This small molecule binds to this protein.
Small molecule (SMILES): CC(=O)N[C@@H]1[C@@H](O)[C@H](O)[C@@H](CO)O[C@H]1O

Sequence of chain 1.J:
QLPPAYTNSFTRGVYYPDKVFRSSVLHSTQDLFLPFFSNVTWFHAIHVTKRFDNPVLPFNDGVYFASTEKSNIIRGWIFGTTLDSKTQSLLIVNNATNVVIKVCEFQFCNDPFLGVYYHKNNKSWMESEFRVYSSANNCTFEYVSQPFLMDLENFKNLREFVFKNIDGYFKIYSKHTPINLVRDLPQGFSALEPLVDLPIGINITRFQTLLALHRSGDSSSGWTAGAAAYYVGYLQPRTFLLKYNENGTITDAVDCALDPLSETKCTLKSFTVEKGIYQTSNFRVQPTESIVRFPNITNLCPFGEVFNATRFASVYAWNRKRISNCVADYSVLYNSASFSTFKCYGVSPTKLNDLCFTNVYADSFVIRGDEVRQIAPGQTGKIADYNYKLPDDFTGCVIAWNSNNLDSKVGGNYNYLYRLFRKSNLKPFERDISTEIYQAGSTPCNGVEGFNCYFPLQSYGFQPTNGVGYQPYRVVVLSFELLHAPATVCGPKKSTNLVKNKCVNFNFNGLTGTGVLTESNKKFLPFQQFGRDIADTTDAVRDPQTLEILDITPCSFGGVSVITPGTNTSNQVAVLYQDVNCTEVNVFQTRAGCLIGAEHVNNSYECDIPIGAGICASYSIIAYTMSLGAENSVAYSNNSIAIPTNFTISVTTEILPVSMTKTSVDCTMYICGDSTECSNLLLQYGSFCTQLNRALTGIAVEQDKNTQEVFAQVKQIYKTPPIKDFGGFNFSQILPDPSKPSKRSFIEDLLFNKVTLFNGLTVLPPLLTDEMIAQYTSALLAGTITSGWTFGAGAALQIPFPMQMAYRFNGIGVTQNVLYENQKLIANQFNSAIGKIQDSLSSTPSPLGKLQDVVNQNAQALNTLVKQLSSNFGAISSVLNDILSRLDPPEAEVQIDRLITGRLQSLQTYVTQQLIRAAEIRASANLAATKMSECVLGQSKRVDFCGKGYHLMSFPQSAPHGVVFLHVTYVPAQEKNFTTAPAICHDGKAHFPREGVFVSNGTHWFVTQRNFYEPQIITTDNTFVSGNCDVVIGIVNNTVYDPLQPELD

Binding-site contacts:
Ligand atom O5 contacts residue SER803 of chain 1.J at 3.2 Å (h-bond).
Ligand atom O5 contacts residue ASN801 of chain 1.J at 2.2 Å (h-bond).
Ligand atom C7 contacts residue ASN801 of chain 1.J at 3.5 Å.
Ligand atom C1 contacts residue ASN801 of chain 1.J at 1.4 Å.
Ligand atom C6 contacts residue ASN801 of chain 1.J at 4.5 Å.
Ligand atom C6 contacts residue SER803 of chain 1.J at 3.6 Å.
Ligand atom O7 contacts residue ASN801 of chain 1.J at 2.9 Å (h-bond).
Ligand atom C5 contacts residue ASN801 of chain 1.J at 3.5 Å.
Ligand atom C1 contacts residue SER803 of chain 1.J at 4.0 Å.
Ligand atom C3 contacts residue ASN801 of chain 1.J at 3.9 Å.
Ligand atom C2 contacts residue ASN801 of chain 1.J at 2.6 Å.
Ligand atom O6 contacts residue GLN804 of chain 1.J at 4.4 Å.
Ligand atom N2 contacts residue ASN801 of chain 1.J at 3.2 Å (h-bond).
Ligand atom C4 contacts residue ASN801 of chain 1.J at 4.2 Å.
Ligand atom C5 contacts residue SER803 of chain 1.J at 3.6 Å.